Binding-site contacts:
Ligand atom C4A contacts residue PHE179 of chain 2.A at 3.5 Å (hydrophobic).
Ligand atom N3A contacts residue PHE179 of chain 2.A at 3.6 Å.
Ligand atom C1B contacts residue LEU181 of chain 2.A at 3.9 Å (hydrophobic).
Ligand atom C5 contacts residue LEU100 of chain 2.A at 4.0 Å (hydrophobic).
Ligand atom C4 contacts residue MET214 of chain 2.A at 4.0 Å (hydrophobic).
Ligand atom N1A contacts residue LEU217 of chain 2.A at 3.4 Å.
Ligand atom CM6 contacts residue LEU184 of chain 2.A at 3.6 Å (hydrophobic).
Ligand atom C1B contacts residue ILE98 of chain 2.A at 3.6 Å (hydrophobic).
Ligand atom N2A contacts residue PHE179 of chain 2.A at 3.3 Å.
Ligand atom C3 contacts residue LEU100 of chain 2.A at 3.7 Å (hydrophobic).
Ligand atom N2A contacts residue TYR144 of chain 2.A at 4.0 Å.
Ligand atom O1B contacts residue ILE98 of chain 2.A at 3.1 Å.
Ligand atom N1A contacts residue MET124 of chain 2.A at 3.9 Å.
Ligand atom N5A contacts residue LEU217 of chain 2.A at 3.7 Å.
Ligand atom C5B contacts residue TYR144 of chain 2.A at 3.7 Å (hydrophobic).
Ligand atom CM2 contacts residue ILE77 of chain 2.A at 3.9 Å (hydrophobic).
Ligand atom CM6 contacts residue LEU181 of chain 2.A at 3.8 Å (hydrophobic).
Ligand atom C5B contacts residue LEU181 of chain 2.A at 3.6 Å (hydrophobic).
Ligand atom CM2 contacts residue ILE122 of chain 2.A at 3.9 Å (hydrophobic).
Ligand atom CM4 contacts residue TYR144 of chain 2.A at 3.8 Å (hydrophobic).
Ligand atom O1 contacts residue LEU100 of chain 2.A at 3.8 Å.
Ligand atom CM4 contacts residue VAL168 of chain 2.A at 3.9 Å (hydrophobic).
Ligand atom C4 contacts residue TYR190 of chain 2.A at 3.8 Å (hydrophobic).
Ligand atom O1 contacts residue MET214 of chain 2.A at 3.2 Å.
Ligand atom C6B contacts residue LEU181 of chain 2.A at 3.5 Å (hydrophobic).
Ligand atom N5A contacts residue PHE179 of chain 2.A at 3.2 Å.
Ligand atom C5 contacts residue MET214 of chain 2.A at 3.7 Å (hydrophobic).
Ligand atom N2 contacts residue LEU100 of chain 2.A at 3.8 Å.
Ligand atom N3A contacts residue TYR144 of chain 2.A at 3.2 Å.
Ligand atom CM4 contacts residue ALA166 of chain 2.A at 3.2 Å (hydrophobic).
Ligand atom C1C contacts residue MET214 of chain 2.A at 3.4 Å (hydrophobic).
Ligand atom CM3 contacts residue TYR190 of chain 2.A at 3.8 Å (hydrophobic).
Ligand atom CM6 contacts residue TYR144 of chain 2.A at 3.7 Å (hydrophobic).
Ligand atom CM4 contacts residue TYR142 of chain 2.A at 3.9 Å (hydrophobic).
Ligand atom C3C contacts residue LEU181 of chain 2.A at 4.0 Å (hydrophobic).
Ligand atom C4 contacts residue LEU100 of chain 2.A at 3.8 Å (hydrophobic).
Ligand atom C4A contacts residue TYR144 of chain 2.A at 3.5 Å (hydrophobic).
Ligand atom C6B contacts residue ILE98 of chain 2.A at 3.8 Å (hydrophobic).
Ligand atom N2 contacts residue MET214 of chain 2.A at 3.7 Å.
Ligand atom N1A contacts residue PHE179 of chain 2.A at 3.2 Å.

Sequence of chain 2.A:
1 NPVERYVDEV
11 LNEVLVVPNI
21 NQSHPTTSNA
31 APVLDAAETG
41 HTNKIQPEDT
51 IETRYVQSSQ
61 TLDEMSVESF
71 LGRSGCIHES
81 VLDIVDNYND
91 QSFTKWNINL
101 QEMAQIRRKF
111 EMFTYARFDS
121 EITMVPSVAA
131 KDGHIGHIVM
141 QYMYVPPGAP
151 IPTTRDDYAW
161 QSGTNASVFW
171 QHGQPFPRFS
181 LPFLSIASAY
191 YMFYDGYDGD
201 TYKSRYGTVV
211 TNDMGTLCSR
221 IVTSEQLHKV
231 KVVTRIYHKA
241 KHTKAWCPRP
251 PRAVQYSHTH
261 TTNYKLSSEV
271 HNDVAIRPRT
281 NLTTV

This protein binds this small molecule.
Small molecule (SMILES): Cc1cc(CCCOc2c(C)cc(-n3nnc(C)n3)cc2C)on1